Binding-site contacts:
Ligand atom CAO contacts residue NAP1 of chain 1.N at 3.4 Å.
Ligand atom CAN contacts residue SER223 of chain 1.B at 3.7 Å.
Ligand atom CAF contacts residue VAL227 of chain 1.B at 4.0 Å (hydrophobic).
Ligand atom CAG contacts residue SER223 of chain 1.B at 3.4 Å.
Ligand atom CAJ contacts residue TYR183 of chain 1.B at 3.5 Å (hydrophobic).
Ligand atom CAE contacts residue MET186 of chain 1.B at 4.1 Å (hydrophobic).
Ligand atom CAF contacts residue MET186 of chain 1.B at 4.2 Å (hydrophobic).
Ligand atom CAN contacts residue NAP1 of chain 1.N at 3.8 Å.
Ligand atom OAB contacts residue NAP1 of chain 1.N at 2.5 Å (h-bond).
Ligand atom CAD contacts residue MET186 of chain 1.B at 4.0 Å (hydrophobic).
Ligand atom CAI contacts residue VAL227 of chain 1.B at 4.0 Å (hydrophobic).
Ligand atom CAA contacts residue PHE230 of chain 1.B at 4.1 Å (hydrophobic).
Ligand atom CAE contacts residue PHE122 of chain 1.B at 3.8 Å (hydrophobic).
Ligand atom CAC contacts residue PHE122 of chain 1.B at 4.2 Å (hydrophobic).
Ligand atom OAK contacts residue NAP1 of chain 1.N at 3.2 Å.
Ligand atom CAL contacts residue VAL227 of chain 1.B at 4.2 Å (hydrophobic).
Ligand atom CAM contacts residue NAP1 of chain 1.N at 3.4 Å.
Ligand atom CAH contacts residue VAL227 of chain 1.B at 3.7 Å (hydrophobic).
Ligand atom CAH contacts residue ALA224 of chain 1.B at 3.9 Å (hydrophobic).
Ligand atom CAA contacts residue NAP1 of chain 1.N at 3.5 Å.
Ligand atom CAI contacts residue SER223 of chain 1.B at 4.2 Å.
Ligand atom CAE contacts residue ALA121 of chain 1.B at 3.6 Å (hydrophobic).
Ligand atom CAM contacts residue TYR183 of chain 1.B at 3.5 Å (hydrophobic).
Ligand atom CAC contacts residue ALA123 of chain 1.B at 3.9 Å (hydrophobic).
Ligand atom OAB contacts residue TYR183 of chain 1.B at 2.8 Å (h-bond).
Ligand atom CAI contacts residue NAP1 of chain 1.N at 3.4 Å.
Ligand atom OAK contacts residue SER223 of chain 1.B at 3.8 Å.
Ligand atom CAJ contacts residue TYR173 of chain 1.B at 3.9 Å (hydrophobic).
Ligand atom CAA contacts residue TYR173 of chain 1.B at 3.6 Å (hydrophobic).
Ligand atom CAI contacts residue ALA224 of chain 1.B at 3.7 Å (hydrophobic).
Ligand atom CAE contacts residue SER223 of chain 1.B at 3.8 Å.
Ligand atom CAC contacts residue MET186 of chain 1.B at 3.6 Å (hydrophobic).
Ligand atom CAH contacts residue PHE230 of chain 1.B at 3.9 Å (hydrophobic).
Ligand atom CAJ contacts residue NAP1 of chain 1.N at 3.5 Å.
Ligand atom CAG contacts residue ALA121 of chain 1.B at 3.9 Å (hydrophobic).
Ligand atom CAH contacts residue NAP1 of chain 1.N at 3.1 Å.
Ligand atom OAB contacts residue LYS190 of chain 1.B at 3.9 Å.
Ligand atom CAD contacts residue LEU128 of chain 1.B at 4.1 Å (hydrophobic).
Ligand atom CAL contacts residue NAP1 of chain 1.N at 3.3 Å.
Ligand atom CAG contacts residue NAP1 of chain 1.N at 3.9 Å.

Sequence of chain 1.B:
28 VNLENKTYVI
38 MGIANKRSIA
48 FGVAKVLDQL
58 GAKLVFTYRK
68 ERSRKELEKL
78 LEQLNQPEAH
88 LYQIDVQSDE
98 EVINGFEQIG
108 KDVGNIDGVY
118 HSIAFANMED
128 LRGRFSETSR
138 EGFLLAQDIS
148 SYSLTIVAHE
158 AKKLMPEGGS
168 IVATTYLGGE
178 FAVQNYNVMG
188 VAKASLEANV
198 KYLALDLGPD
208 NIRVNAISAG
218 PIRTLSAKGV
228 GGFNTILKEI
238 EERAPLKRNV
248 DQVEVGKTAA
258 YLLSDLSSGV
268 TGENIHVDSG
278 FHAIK

This small molecule binds to this protein.
Small molecule (SMILES): Cc1ccc(Oc2ccccc2)c(O)c1